Binding-site contacts:
Ligand atom C10 contacts residue HIS164 of chain 2.A at 3.5 Å.
Ligand atom C10 contacts residue MET165 of chain 2.A at 3.8 Å (hydrophobic).
Ligand atom O23 contacts residue HIS172 of chain 2.A at 3.5 Å.
Ligand atom C17 contacts residue CYS145 of chain 2.A at 3.2 Å (hydrophobic).
Ligand atom C06 contacts residue GLN189 of chain 2.A at 3.7 Å.
Ligand atom C07 contacts residue ASP187 of chain 2.A at 3.6 Å.
Ligand atom C14 contacts residue HIS164 of chain 2.A at 3.8 Å.
Ligand atom C22 contacts residue HIS163 of chain 2.A at 3.8 Å.
Ligand atom N21 contacts residue GLU166 of chain 2.A at 3.8 Å.
Ligand atom O23 contacts residue MET165 of chain 2.A at 3.9 Å.
Ligand atom O16 contacts residue SER144 of chain 2.A at 3.4 Å (h-bond).
Ligand atom N13 contacts residue CYS145 of chain 2.A at 3.1 Å (h-bond).
Ligand atom C14 contacts residue CYS145 of chain 2.A at 2.7 Å (hydrophobic).
Ligand atom O01 contacts residue GLU166 of chain 2.A at 2.9 Å (salt-bridge).
Ligand atom C02 contacts residue GLU166 of chain 2.A at 3.9 Å.
Ligand atom N21 contacts residue PHE140 of chain 2.A at 3.3 Å (h-bond).
Ligand atom C19 contacts residue ASN142 of chain 2.A at 3.4 Å.
Ligand atom C20 contacts residue ASN142 of chain 2.A at 3.9 Å.
Ligand atom F32 contacts residue THR190 of chain 2.A at 3.5 Å.
Ligand atom F29 contacts residue LEU167 of chain 2.A at 3.7 Å.
Ligand atom C27 contacts residue GLU166 of chain 2.A at 3.5 Å.
Ligand atom C15 contacts residue HIS41 of chain 2.A at 3.5 Å.
Ligand atom O01 contacts residue MET165 of chain 2.A at 3.4 Å.
Ligand atom O16 contacts residue CYS145 of chain 2.A at 2.6 Å (h-bond).
Ligand atom C24 contacts residue GLU166 of chain 2.A at 3.6 Å.
Ligand atom F29 contacts residue PRO168 of chain 2.A at 3.2 Å.
Ligand atom C11 contacts residue HIS164 of chain 2.A at 3.7 Å.
Ligand atom N21 contacts residue SER1 of chain 1.A at 3.4 Å (h-bond).
Ligand atom C22 contacts residue GLU166 of chain 2.A at 3.7 Å.
Ligand atom O23 contacts residue GLU166 of chain 2.A at 3.7 Å.
Ligand atom O16 contacts residue GLY143 of chain 2.A at 3.4 Å (h-bond).
Ligand atom C15 contacts residue CYS145 of chain 2.A at 1.8 Å (hydrophobic).
Ligand atom C17 contacts residue HIS163 of chain 2.A at 3.8 Å.
Ligand atom C08 contacts residue HIS41 of chain 2.A at 3.4 Å.
Ligand atom C08 contacts residue HIS164 of chain 2.A at 3.9 Å.
Ligand atom O23 contacts residue HIS163 of chain 2.A at 2.8 Å (h-bond).
Ligand atom C06 contacts residue ARG188 of chain 2.A at 3.5 Å.
Ligand atom O23 contacts residue PHE140 of chain 2.A at 3.5 Å.
Ligand atom C07 contacts residue ARG188 of chain 2.A at 3.8 Å.
Ligand atom N13 contacts residue HIS164 of chain 2.A at 2.9 Å (h-bond).

Sequence of chain 2.A:
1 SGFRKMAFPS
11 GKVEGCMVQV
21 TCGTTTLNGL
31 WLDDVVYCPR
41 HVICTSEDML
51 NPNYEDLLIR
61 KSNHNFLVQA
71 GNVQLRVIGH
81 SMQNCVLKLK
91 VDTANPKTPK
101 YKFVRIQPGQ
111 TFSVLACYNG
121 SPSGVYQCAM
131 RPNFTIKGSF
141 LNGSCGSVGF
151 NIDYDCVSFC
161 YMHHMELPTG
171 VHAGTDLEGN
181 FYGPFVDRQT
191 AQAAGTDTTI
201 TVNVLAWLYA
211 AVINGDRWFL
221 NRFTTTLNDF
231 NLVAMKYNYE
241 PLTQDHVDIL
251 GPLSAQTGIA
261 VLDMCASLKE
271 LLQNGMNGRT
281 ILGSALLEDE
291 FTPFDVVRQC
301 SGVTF

The protein below binds the small molecule below.
Small molecule (SMILES): O=C[C@H](C[C@@H]1CCNC1=O)NC(=O)[C@@H]1[C@H]2CCC[C@H]2CN1C(=O)CCc1cc(F)cc(F)c1

Sequence of chain 1.A:
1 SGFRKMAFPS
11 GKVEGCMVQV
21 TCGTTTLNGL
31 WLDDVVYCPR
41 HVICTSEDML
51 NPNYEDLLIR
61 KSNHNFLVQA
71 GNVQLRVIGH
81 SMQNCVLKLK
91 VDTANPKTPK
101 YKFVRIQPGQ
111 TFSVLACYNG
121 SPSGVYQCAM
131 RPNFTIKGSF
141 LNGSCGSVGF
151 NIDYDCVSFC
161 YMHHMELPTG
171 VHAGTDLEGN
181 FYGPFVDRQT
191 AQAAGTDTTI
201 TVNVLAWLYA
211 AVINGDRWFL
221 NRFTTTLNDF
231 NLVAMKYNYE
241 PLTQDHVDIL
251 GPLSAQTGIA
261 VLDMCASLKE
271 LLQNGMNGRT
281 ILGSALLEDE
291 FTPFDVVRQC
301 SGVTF